Sequence of chain 1.A:
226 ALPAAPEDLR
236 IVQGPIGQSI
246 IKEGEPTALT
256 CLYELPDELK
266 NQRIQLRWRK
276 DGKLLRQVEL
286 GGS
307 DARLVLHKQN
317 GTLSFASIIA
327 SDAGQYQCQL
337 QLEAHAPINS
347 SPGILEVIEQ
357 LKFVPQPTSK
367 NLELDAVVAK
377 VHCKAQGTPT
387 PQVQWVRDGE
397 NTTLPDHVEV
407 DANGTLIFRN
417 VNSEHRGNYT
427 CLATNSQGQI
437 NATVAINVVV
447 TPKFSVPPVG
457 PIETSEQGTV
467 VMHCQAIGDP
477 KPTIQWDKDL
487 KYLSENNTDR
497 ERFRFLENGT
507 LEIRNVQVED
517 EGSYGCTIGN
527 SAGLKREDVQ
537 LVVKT

The small molecule below binds the protein below.
Small molecule (SMILES): CC(=O)N[C@@H]1[C@@H](O)[C@H](O)[C@@H](CO)O[C@H]1O

Binding-site contacts:
Ligand atom C7 contacts residue ARG422 of chain 1.A at 4.0 Å.
Ligand atom O5 contacts residue ASN424 of chain 1.A at 2.3 Å (h-bond).
Ligand atom C3 contacts residue ASN424 of chain 1.A at 3.8 Å.
Ligand atom C8 contacts residue ASN443 of chain 1.A at 4.0 Å.
Ligand atom C7 contacts residue GLY423 of chain 1.A at 4.2 Å.
Ligand atom C8 contacts residue GLY423 of chain 1.A at 3.6 Å.
Ligand atom C4 contacts residue ASN424 of chain 1.A at 4.2 Å.
Ligand atom C1 contacts residue ASN424 of chain 1.A at 1.4 Å.
Ligand atom C7 contacts residue ASN424 of chain 1.A at 3.6 Å.
Ligand atom C8 contacts residue ARG422 of chain 1.A at 3.4 Å.
Ligand atom N2 contacts residue GLY423 of chain 1.A at 4.3 Å.
Ligand atom O7 contacts residue ASN443 of chain 1.A at 4.2 Å.
Ligand atom O3 contacts residue ARG422 of chain 1.A at 3.9 Å.
Ligand atom C8 contacts residue ILE442 of chain 1.A at 4.0 Å (hydrophobic).
Ligand atom C2 contacts residue ASN424 of chain 1.A at 2.5 Å.
Ligand atom C8 contacts residue ASN424 of chain 1.A at 4.2 Å.
Ligand atom O7 contacts residue ASN424 of chain 1.A at 3.5 Å (h-bond).
Ligand atom C7 contacts residue ALA441 of chain 1.A at 4.3 Å (hydrophobic).
Ligand atom O7 contacts residue ALA441 of chain 1.A at 3.5 Å.
Ligand atom N2 contacts residue ARG422 of chain 1.A at 4.4 Å.
Ligand atom C5 contacts residue ASN424 of chain 1.A at 3.6 Å.
Ligand atom N2 contacts residue ASN424 of chain 1.A at 2.9 Å (h-bond).